Sequence of chain 18.A:
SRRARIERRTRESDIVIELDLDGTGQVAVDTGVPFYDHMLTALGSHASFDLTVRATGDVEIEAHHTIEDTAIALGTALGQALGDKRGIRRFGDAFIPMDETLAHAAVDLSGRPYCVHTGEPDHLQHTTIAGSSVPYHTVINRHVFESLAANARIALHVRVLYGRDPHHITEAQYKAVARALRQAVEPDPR

The protein below binds the small molecule below.
Small molecule (SMILES): NCCSc1ncn[nH]1

Binding-site contacts:
Ligand atom C4 contacts residue MET113 of chain 9.A at 3.6 Å (hydrophobic).
Ligand atom N2 contacts residue HIS183 of chain 9.A at 3.4 Å (h-bond).
Ligand atom C3 contacts residue MN1 of chain 18.B at 3.2 Å.
Ligand atom C4 contacts residue HIS183 of chain 9.A at 3.7 Å.
Ligand atom N3 contacts residue HIS182 of chain 9.A at 3.2 Å (h-bond).
Ligand atom S1 contacts residue MET113 of chain 9.A at 4.3 Å.
Ligand atom N2 contacts residue MN1 of chain 9.C at 4.3 Å.
Ligand atom S1 contacts residue ARG127 of chain 6.A at 3.5 Å.
Ligand atom C2 contacts residue ARG127 of chain 6.A at 3.5 Å.
Ligand atom N3 contacts residue MET113 of chain 9.A at 3.4 Å.
Ligand atom C4 contacts residue HIS80 of chain 18.A at 3.6 Å.
Ligand atom C3 contacts residue MN1 of chain 9.C at 4.2 Å.
Ligand atom C1 contacts residue GLU27 of chain 18.A at 4.1 Å.
Ligand atom N1 contacts residue ASP84 of chain 18.A at 4.2 Å.
Ligand atom N1 contacts residue HIS80 of chain 18.A at 4.2 Å.
Ligand atom N4 contacts residue HIS80 of chain 18.A at 3.3 Å (h-bond).
Ligand atom N2 contacts residue GLU83 of chain 18.A at 3.2 Å (salt-bridge).
Ligand atom N2 contacts residue MN1 of chain 18.B at 2.2 Å.
Ligand atom N2 contacts residue HIS80 of chain 18.A at 4.1 Å.
Ligand atom C4 contacts residue MN1 of chain 9.C at 3.3 Å.
Ligand atom N3 contacts residue MN1 of chain 9.C at 2.2 Å.
Ligand atom C3 contacts residue HIS80 of chain 18.A at 4.0 Å.
Ligand atom C4 contacts residue HIS182 of chain 9.A at 3.4 Å.
Ligand atom N4 contacts residue MN1 of chain 9.C at 3.0 Å.
Ligand atom C3 contacts residue GLU83 of chain 18.A at 3.6 Å.
Ligand atom C4 contacts residue MN1 of chain 18.B at 3.2 Å.
Ligand atom N1 contacts residue GLU27 of chain 18.A at 3.7 Å.
Ligand atom C3 contacts residue MET113 of chain 9.A at 3.4 Å (hydrophobic).
Ligand atom C4 contacts residue GLU186 of chain 9.A at 4.0 Å.
Ligand atom S1 contacts residue MN1 of chain 18.B at 3.8 Å.
Ligand atom C3 contacts residue HIS79 of chain 18.A at 4.2 Å.
Ligand atom N2 contacts residue MET113 of chain 9.A at 3.6 Å.
Ligand atom C4 contacts residue GLU83 of chain 18.A at 4.2 Å.
Ligand atom N2 contacts residue HIS79 of chain 18.A at 3.0 Å (h-bond).
Ligand atom C4 contacts residue HIS79 of chain 18.A at 3.1 Å.
Ligand atom N4 contacts residue GLU186 of chain 9.A at 3.8 Å.
Ligand atom N4 contacts residue MET113 of chain 9.A at 3.2 Å.
Ligand atom S1 contacts residue GLU83 of chain 18.A at 3.5 Å (salt-bridge).
Ligand atom N3 contacts residue GLU186 of chain 9.A at 3.1 Å (salt-bridge).
Ligand atom N3 contacts residue HIS80 of chain 18.A at 2.9 Å (h-bond).

Sequence of chain 6.A:
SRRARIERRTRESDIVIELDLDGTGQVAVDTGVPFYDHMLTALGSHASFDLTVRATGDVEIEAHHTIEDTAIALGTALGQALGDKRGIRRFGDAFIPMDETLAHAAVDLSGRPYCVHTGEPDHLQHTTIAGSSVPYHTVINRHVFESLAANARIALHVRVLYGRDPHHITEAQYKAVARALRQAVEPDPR

Sequence of chain 9.A:
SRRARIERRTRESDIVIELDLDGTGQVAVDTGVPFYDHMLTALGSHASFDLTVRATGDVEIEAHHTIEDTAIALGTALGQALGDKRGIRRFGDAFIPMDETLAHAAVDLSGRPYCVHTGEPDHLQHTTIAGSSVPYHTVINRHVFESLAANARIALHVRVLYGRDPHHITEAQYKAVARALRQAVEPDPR